Sequence of chain 1.A:
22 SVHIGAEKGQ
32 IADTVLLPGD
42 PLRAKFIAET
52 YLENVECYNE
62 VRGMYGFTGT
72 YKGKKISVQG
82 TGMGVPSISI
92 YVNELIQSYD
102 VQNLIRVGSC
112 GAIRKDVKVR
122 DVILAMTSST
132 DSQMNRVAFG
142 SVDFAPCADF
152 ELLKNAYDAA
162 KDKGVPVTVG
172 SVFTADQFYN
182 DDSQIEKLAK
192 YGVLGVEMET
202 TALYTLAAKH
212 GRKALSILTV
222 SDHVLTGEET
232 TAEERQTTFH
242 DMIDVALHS

Sequence of chain 1.B:
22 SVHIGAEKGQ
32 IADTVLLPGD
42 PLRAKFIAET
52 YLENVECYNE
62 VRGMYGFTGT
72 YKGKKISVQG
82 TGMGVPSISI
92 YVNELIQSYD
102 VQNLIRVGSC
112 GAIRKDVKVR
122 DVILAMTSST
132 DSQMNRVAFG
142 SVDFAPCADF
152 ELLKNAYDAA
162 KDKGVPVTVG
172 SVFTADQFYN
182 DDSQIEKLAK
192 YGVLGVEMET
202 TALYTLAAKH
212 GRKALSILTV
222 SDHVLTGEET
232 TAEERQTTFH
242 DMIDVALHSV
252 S

The small molecule below binds the protein below.
Small molecule (SMILES): Nc1nc(F)nc2c1ncn2[C@@H]1O[C@H](CO)[C@@H](O)[C@H]1O

Binding-site contacts:
Ligand atom N7 contacts residue SER222 of chain 1.B at 2.7 Å (h-bond).
Ligand atom N9 contacts residue SER110 of chain 1.B at 3.7 Å.
Ligand atom C5 contacts residue GLY112 of chain 1.B at 3.8 Å.
Ligand atom N1 contacts residue VAL197 of chain 1.B at 3.7 Å.
Ligand atom O3' contacts residue GLU200 of chain 1.B at 2.8 Å (salt-bridge).
Ligand atom N7 contacts residue GLY112 of chain 1.B at 3.6 Å.
Ligand atom O5' contacts residue ARG63 of chain 1.A at 3.5 Å (salt-bridge).
Ligand atom F contacts residue PHE179 of chain 1.B at 3.3 Å.
Ligand atom N7 contacts residue CYS111 of chain 1.B at 3.6 Å.
Ligand atom O2' contacts residue ARG107 of chain 1.B at 3.0 Å (salt-bridge).
Ligand atom O5' contacts residue PHE179 of chain 1.B at 3.6 Å.
Ligand atom C8 contacts residue SER110 of chain 1.B at 3.4 Å.
Ligand atom C5' contacts residue PHE179 of chain 1.B at 3.7 Å (hydrophobic).
Ligand atom O4' contacts residue ARG63 of chain 1.A at 3.7 Å.
Ligand atom N6 contacts residue ASP223 of chain 1.B at 3.3 Å (salt-bridge).
Ligand atom F contacts residue MET199 of chain 1.B at 3.6 Å.
Ligand atom N3 contacts residue GLU198 of chain 1.B at 3.7 Å.
Ligand atom N3 contacts residue VAL197 of chain 1.B at 3.8 Å.
Ligand atom C2' contacts residue GLU200 of chain 1.B at 3.6 Å.
Ligand atom C4 contacts residue PHE179 of chain 1.B at 3.7 Å (hydrophobic).
Ligand atom O2' contacts residue GLU200 of chain 1.B at 2.5 Å (salt-bridge).
Ligand atom C8 contacts residue SER222 of chain 1.B at 3.3 Å.
Ligand atom C2 contacts residue PHE179 of chain 1.B at 3.3 Å (hydrophobic).
Ligand atom F contacts residue VAL197 of chain 1.B at 3.5 Å.
Ligand atom C4' contacts residue ARG63 of chain 1.A at 3.5 Å.
Ligand atom C2 contacts residue VAL197 of chain 1.B at 3.8 Å (hydrophobic).
Ligand atom N6 contacts residue VAL225 of chain 1.B at 3.6 Å.
Ligand atom O5' contacts residue HIS24 of chain 1.A at 2.7 Å (h-bond).
Ligand atom N6 contacts residue GLY112 of chain 1.B at 3.5 Å.
Ligand atom C1' contacts residue SER110 of chain 1.B at 3.5 Å.
Ligand atom N1 contacts residue PHE179 of chain 1.B at 3.4 Å.
Ligand atom N3 contacts residue PHE179 of chain 1.B at 3.5 Å.
Ligand atom C5' contacts residue HIS24 of chain 1.A at 3.6 Å.
Ligand atom O2' contacts residue MET199 of chain 1.B at 3.6 Å.
Ligand atom C3' contacts residue GLU200 of chain 1.B at 3.6 Å.
Ligand atom C5 contacts residue VAL197 of chain 1.B at 3.8 Å (hydrophobic).
Ligand atom C4 contacts residue VAL197 of chain 1.B at 3.8 Å (hydrophobic).
Ligand atom C6 contacts residue VAL197 of chain 1.B at 3.8 Å (hydrophobic).
Ligand atom O2' contacts residue GLU198 of chain 1.B at 3.4 Å.
Ligand atom C6 contacts residue PHE179 of chain 1.B at 3.6 Å (hydrophobic).